This protein binds this small molecule.
Small molecule (SMILES): c1ccc2c(c1)oc1ccccc12

Binding-site contacts:
Ligand atom O8 contacts residue PHE378 of chain 1.A at 4.2 Å.
Ligand atom C11 contacts residue PHE384 of chain 1.A at 3.6 Å (hydrophobic).
Ligand atom C2 contacts residue ALA234 of chain 1.A at 4.3 Å (hydrophobic).
Ligand atom O8 contacts residue LEU333 of chain 1.A at 3.7 Å.
Ligand atom C13 contacts residue MET231 of chain 1.A at 3.7 Å (hydrophobic).
Ligand atom C3 contacts residue HIS323 of chain 1.A at 3.7 Å.
Ligand atom C3 contacts residue ASP230 of chain 1.A at 3.6 Å.
Ligand atom C5 contacts residue HIS233 of chain 1.A at 3.7 Å.
Ligand atom C7 contacts residue LEU333 of chain 1.A at 3.6 Å (hydrophobic).
Ligand atom C1 contacts residue ALA234 of chain 1.A at 3.9 Å (hydrophobic).
Ligand atom C5 contacts residue ASP230 of chain 1.A at 4.1 Å.
Ligand atom C2 contacts residue HIS323 of chain 1.A at 4.4 Å.
Ligand atom C11 contacts residue MET336 of chain 1.A at 4.2 Å (hydrophobic).
Ligand atom C6 contacts residue PHE227 of chain 1.A at 3.7 Å (hydrophobic).
Ligand atom C4 contacts residue PHE227 of chain 1.A at 4.4 Å (hydrophobic).
Ligand atom C6 contacts residue GLN226 of chain 1.A at 3.6 Å.
Ligand atom C3 contacts residue MET231 of chain 1.A at 3.9 Å (hydrophobic).
Ligand atom C11 contacts residue VAL287 of chain 1.A at 3.9 Å (hydrophobic).
Ligand atom C4 contacts residue MET231 of chain 1.A at 4.4 Å (hydrophobic).
Ligand atom C4 contacts residue GLN226 of chain 1.A at 3.3 Å.
Ligand atom C12 contacts residue ALA234 of chain 1.A at 4.1 Å (hydrophobic).
Ligand atom C5 contacts residue LEU333 of chain 1.A at 4.3 Å (hydrophobic).
Ligand atom C4 contacts residue ASP230 of chain 1.A at 3.2 Å.
Ligand atom C5 contacts residue HIS323 of chain 1.A at 3.9 Å.
Ligand atom C4 contacts residue HIS233 of chain 1.A at 3.6 Å.
Ligand atom C13 contacts residue ALA234 of chain 1.A at 3.5 Å (hydrophobic).
Ligand atom C12 contacts residue SER283 of chain 1.A at 4.3 Å.
Ligand atom C2 contacts residue LEU333 of chain 1.A at 4.1 Å (hydrophobic).
Ligand atom C4 contacts residue HIS323 of chain 1.A at 3.5 Å.
Ligand atom C5 contacts residue GLN226 of chain 1.A at 3.3 Å.
Ligand atom C6 contacts residue HIS233 of chain 1.A at 3.9 Å.
Ligand atom C10 contacts residue PHE384 of chain 1.A at 3.6 Å (hydrophobic).
Ligand atom C10 contacts residue MET336 of chain 1.A at 4.1 Å (hydrophobic).
Ligand atom C7 contacts residue HIS233 of chain 1.A at 4.1 Å.
Ligand atom C10 contacts residue PHE378 of chain 1.A at 4.0 Å (hydrophobic).
Ligand atom C5 contacts residue PHE227 of chain 1.A at 3.8 Å (hydrophobic).
Ligand atom C3 contacts residue HIS233 of chain 1.A at 3.8 Å.
Ligand atom C6 contacts residue LEU333 of chain 1.A at 3.7 Å (hydrophobic).
Ligand atom C9 contacts residue LEU333 of chain 1.A at 4.3 Å (hydrophobic).
Ligand atom C2 contacts residue HIS233 of chain 1.A at 4.0 Å.

Sequence of chain 1.A:
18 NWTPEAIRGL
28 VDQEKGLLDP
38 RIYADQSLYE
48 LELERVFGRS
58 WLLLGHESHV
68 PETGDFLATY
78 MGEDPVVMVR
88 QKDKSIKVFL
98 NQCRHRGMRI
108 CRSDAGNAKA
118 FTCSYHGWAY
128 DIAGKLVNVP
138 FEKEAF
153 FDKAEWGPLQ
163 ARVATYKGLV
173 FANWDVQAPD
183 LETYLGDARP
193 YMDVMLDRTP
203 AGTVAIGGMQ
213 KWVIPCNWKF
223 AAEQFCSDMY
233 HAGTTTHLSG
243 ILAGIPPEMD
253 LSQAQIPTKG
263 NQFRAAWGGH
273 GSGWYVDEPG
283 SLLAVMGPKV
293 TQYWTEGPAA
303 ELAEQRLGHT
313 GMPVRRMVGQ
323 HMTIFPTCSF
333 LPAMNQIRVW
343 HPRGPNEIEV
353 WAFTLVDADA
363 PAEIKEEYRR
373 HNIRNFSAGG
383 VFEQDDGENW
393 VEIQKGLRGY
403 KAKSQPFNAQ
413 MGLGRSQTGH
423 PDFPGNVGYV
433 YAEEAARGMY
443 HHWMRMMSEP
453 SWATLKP